A small-molecule ligand and the protein it binds are described below.
Small molecule (SMILES): CC(=O)N[C@@H]1[C@@H](O)[C@H](O)[C@@H](CO)O[C@H]1O

Binding-site contacts:
Ligand atom C8 contacts residue MET80 of chain 1.A at 3.7 Å (hydrophobic).
Ligand atom C2 contacts residue ASN99 of chain 1.A at 2.5 Å.
Ligand atom C8 contacts residue NAG2 of chain 1.M at 4.1 Å.
Ligand atom O5 contacts residue ASN99 of chain 1.A at 2.4 Å (h-bond).
Ligand atom C5 contacts residue ASN99 of chain 1.A at 3.8 Å.
Ligand atom N2 contacts residue ASN99 of chain 1.A at 3.0 Å (h-bond).
Ligand atom C7 contacts residue ASN99 of chain 1.A at 3.9 Å.
Ligand atom C6 contacts residue GLU100 of chain 1.A at 4.0 Å.
Ligand atom C1 contacts residue ASN99 of chain 1.A at 1.5 Å.
Ligand atom O7 contacts residue MET80 of chain 1.A at 4.0 Å.
Ligand atom C8 contacts residue NAG1 of chain 1.M at 3.4 Å.
Ligand atom O7 contacts residue ASN99 of chain 1.A at 4.3 Å.
Ligand atom C8 contacts residue ASN99 of chain 1.A at 4.4 Å.
Ligand atom O5 contacts residue GLU100 of chain 1.A at 4.0 Å.
Ligand atom C7 contacts residue MET80 of chain 1.A at 4.2 Å (hydrophobic).
Ligand atom C3 contacts residue ASN99 of chain 1.A at 3.9 Å.
Ligand atom C4 contacts residue ASN99 of chain 1.A at 4.3 Å.
Ligand atom O6 contacts residue GLU100 of chain 1.A at 4.2 Å.

Sequence of chain 1.A:
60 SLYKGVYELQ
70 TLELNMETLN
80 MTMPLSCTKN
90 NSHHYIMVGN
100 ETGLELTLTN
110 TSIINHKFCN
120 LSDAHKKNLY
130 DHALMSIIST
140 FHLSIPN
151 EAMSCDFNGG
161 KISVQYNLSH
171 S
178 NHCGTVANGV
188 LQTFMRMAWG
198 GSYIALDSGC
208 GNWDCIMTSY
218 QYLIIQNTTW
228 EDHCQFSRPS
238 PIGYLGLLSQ